Binding-site contacts:
Ligand atom O7 contacts residue ASN603 of chain 1.C at 3.1 Å.
Ligand atom C4 contacts residue ASN603 of chain 1.C at 4.2 Å.
Ligand atom C1 contacts residue ASN603 of chain 1.C at 1.4 Å.
Ligand atom C2 contacts residue ASN603 of chain 1.C at 2.5 Å.
Ligand atom C7 contacts residue ASN603 of chain 1.C at 3.3 Å.
Ligand atom N2 contacts residue ASN603 of chain 1.C at 3.0 Å (h-bond).
Ligand atom C8 contacts residue ASN603 of chain 1.C at 4.5 Å.
Ligand atom O5 contacts residue ASN603 of chain 1.C at 2.3 Å (h-bond).
Ligand atom C5 contacts residue ASN603 of chain 1.C at 3.6 Å.
Ligand atom C3 contacts residue ASN603 of chain 1.C at 3.8 Å.

A protein and the small-molecule ligand that binds it are described below.
Small molecule (SMILES): CC(=O)N[C@@H]1[C@@H](O)[C@H](O)[C@@H](CO)O[C@H]1O

Sequence of chain 1.C:
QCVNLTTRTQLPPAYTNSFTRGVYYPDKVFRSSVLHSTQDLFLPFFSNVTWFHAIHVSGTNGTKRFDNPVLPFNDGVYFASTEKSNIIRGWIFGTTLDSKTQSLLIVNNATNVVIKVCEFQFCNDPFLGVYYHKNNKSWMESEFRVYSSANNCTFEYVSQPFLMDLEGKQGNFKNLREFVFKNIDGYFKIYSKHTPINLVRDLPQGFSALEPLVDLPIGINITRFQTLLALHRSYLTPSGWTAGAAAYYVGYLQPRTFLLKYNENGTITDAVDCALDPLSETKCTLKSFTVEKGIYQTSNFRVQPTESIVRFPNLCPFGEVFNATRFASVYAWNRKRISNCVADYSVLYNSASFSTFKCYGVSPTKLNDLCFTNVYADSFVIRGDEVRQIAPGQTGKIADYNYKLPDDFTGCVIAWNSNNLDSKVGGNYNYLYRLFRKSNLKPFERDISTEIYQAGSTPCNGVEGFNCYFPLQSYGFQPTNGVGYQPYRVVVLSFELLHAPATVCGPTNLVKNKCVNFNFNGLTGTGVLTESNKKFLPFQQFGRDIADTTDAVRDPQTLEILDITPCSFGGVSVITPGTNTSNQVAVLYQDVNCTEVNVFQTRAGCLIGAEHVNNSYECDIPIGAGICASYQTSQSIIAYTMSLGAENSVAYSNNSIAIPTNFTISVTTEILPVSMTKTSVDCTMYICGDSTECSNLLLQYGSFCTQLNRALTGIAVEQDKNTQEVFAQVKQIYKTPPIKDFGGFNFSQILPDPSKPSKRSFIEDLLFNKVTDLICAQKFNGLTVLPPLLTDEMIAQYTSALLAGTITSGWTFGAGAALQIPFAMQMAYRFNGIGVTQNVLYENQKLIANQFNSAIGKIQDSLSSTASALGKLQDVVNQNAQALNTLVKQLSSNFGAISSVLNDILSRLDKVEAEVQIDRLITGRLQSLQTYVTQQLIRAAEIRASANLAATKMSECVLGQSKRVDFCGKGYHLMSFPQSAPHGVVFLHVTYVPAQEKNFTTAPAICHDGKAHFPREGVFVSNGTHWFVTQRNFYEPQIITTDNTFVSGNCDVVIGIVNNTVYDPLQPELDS